Sequence of chain 1.I:
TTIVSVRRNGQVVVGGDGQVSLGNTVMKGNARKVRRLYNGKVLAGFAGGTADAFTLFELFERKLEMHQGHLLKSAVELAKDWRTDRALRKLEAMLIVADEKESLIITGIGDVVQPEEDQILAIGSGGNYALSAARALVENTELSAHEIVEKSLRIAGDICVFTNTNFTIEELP

Sequence of chain 1.C:
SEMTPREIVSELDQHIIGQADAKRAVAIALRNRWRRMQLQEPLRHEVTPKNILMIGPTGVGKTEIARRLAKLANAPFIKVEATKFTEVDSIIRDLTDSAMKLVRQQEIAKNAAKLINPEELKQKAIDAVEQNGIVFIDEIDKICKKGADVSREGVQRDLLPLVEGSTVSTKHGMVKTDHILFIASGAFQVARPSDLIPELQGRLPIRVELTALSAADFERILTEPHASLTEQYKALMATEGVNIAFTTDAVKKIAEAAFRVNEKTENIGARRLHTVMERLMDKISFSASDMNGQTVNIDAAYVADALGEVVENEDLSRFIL

Sequence of chain 1.J:
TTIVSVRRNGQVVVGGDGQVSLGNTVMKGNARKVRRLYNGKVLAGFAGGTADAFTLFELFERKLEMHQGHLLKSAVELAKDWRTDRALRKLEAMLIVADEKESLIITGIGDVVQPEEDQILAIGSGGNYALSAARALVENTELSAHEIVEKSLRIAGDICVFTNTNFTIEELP

This small molecule binds to this protein.
Small molecule (SMILES): CC(C)C[C@@H](C=CS(C)(=O)=O)NC(=O)[C@H](CC(C)C)NC(=O)[C@H](CC(C)C)NC(=O)Cc1cc(I)c(O)c([N+](=O)[O-])c1

Binding-site contacts:
Ligand atom CG3 contacts residue LYS33 of chain 1.J at 3.5 Å.
Ligand atom C1' contacts residue THR1 of chain 1.J at 2.9 Å.
Ligand atom CA3 contacts residue LYS33 of chain 1.J at 3.5 Å.
Ligand atom C2' contacts residue THR1 of chain 1.J at 2.6 Å.
Ligand atom N3 contacts residue GLY48 of chain 1.J at 3.1 Å (h-bond).
Ligand atom O1' contacts residue SER125 of chain 1.J at 3.6 Å (h-bond).
Ligand atom CD5 contacts residue PHE46 of chain 1.J at 3.4 Å (hydrophobic).
Ligand atom CG3 contacts residue GLY48 of chain 1.J at 3.5 Å.
Ligand atom CD6 contacts residue LEU444 of chain 1.C at 3.7 Å (hydrophobic).
Ligand atom CB3 contacts residue LYS33 of chain 1.J at 2.6 Å.
Ligand atom C2 contacts residue GLY48 of chain 1.J at 3.9 Å.
Ligand atom CB3 contacts residue THR1 of chain 1.J at 3.0 Å.
Ligand atom CB1 contacts residue THR50 of chain 1.J at 3.6 Å.
Ligand atom O2 contacts residue SER21 of chain 1.J at 3.1 Å (h-bond).
Ligand atom C2' contacts residue GLY48 of chain 1.J at 3.3 Å.
Ligand atom C1' contacts residue SER125 of chain 1.J at 2.7 Å.
Ligand atom CS contacts residue THR1 of chain 1.J at 1.5 Å.
Ligand atom CB2 contacts residue SER21 of chain 1.J at 3.9 Å.
Ligand atom O1 contacts residue THR50 of chain 1.J at 3.4 Å (h-bond).
Ligand atom CA3 contacts residue GLY48 of chain 1.J at 3.9 Å.
Ligand atom CD5 contacts residue THR1 of chain 1.J at 3.8 Å.
Ligand atom CD6 contacts residue LYS33 of chain 1.J at 3.6 Å.
Ligand atom N3 contacts residue THR1 of chain 1.J at 3.9 Å.
Ligand atom C1 contacts residue THR50 of chain 1.J at 3.9 Å.
Ligand atom CS contacts residue LYS33 of chain 1.J at 3.5 Å.
Ligand atom CA2 contacts residue GLY48 of chain 1.J at 3.9 Å.
Ligand atom CA2 contacts residue SER21 of chain 1.J at 3.9 Å.
Ligand atom N2 contacts residue SER21 of chain 1.J at 3.2 Å (h-bond).
Ligand atom CD6 contacts residue THR50 of chain 1.J at 3.9 Å.
Ligand atom O1' contacts residue THR1 of chain 1.J at 2.4 Å (h-bond).
Ligand atom CD1 contacts residue LEU22 of chain 1.J at 3.5 Å (hydrophobic).
Ligand atom CG1 contacts residue VAL20 of chain 1.J at 3.9 Å (hydrophobic).
Ligand atom C1' contacts residue GLY124 of chain 1.J at 3.5 Å.
Ligand atom CD3 contacts residue SER21 of chain 1.J at 3.4 Å.
Ligand atom O2 contacts residue VAL20 of chain 1.J at 3.4 Å.
Ligand atom S contacts residue THR1 of chain 1.J at 2.6 Å (h-bond).
Ligand atom CA3 contacts residue THR1 of chain 1.J at 2.7 Å.
Ligand atom O1 contacts residue GLY49 of chain 1.J at 3.7 Å.
Ligand atom CD5 contacts residue ALA47 of chain 1.J at 3.8 Å (hydrophobic).
Ligand atom CD5 contacts residue GLY48 of chain 1.J at 3.1 Å.